The protein below binds the small molecule below.
Small molecule (SMILES): CC(=O)N[C@@H]1[C@@H](O)[C@H](O)[C@@H](CO)O[C@H]1O

Binding-site contacts:
Ligand atom O6 contacts residue ASN354 of chain 1.H at 4.2 Å.
Ligand atom N2 contacts residue ASN354 of chain 1.H at 3.1 Å (h-bond).
Ligand atom C8 contacts residue ASN354 of chain 1.H at 3.5 Å.
Ligand atom O5 contacts residue ASN354 of chain 1.H at 2.4 Å (h-bond).
Ligand atom C7 contacts residue ASN354 of chain 1.H at 3.0 Å.
Ligand atom C1 contacts residue ASN354 of chain 1.H at 1.4 Å.
Ligand atom O7 contacts residue ASN354 of chain 1.H at 3.3 Å (h-bond).
Ligand atom C7 contacts residue ASN350 of chain 1.H at 4.1 Å.
Ligand atom C5 contacts residue ASN354 of chain 1.H at 3.6 Å.
Ligand atom C3 contacts residue ASN354 of chain 1.H at 3.9 Å.
Ligand atom C6 contacts residue ASN354 of chain 1.H at 4.1 Å.
Ligand atom C8 contacts residue SER347 of chain 1.H at 3.8 Å.
Ligand atom C4 contacts residue ASN354 of chain 1.H at 4.3 Å.
Ligand atom C8 contacts residue GLU351 of chain 1.H at 3.2 Å.
Ligand atom C7 contacts residue GLU351 of chain 1.H at 4.4 Å.
Ligand atom C8 contacts residue ASN350 of chain 1.H at 3.4 Å.
Ligand atom C2 contacts residue ASN354 of chain 1.H at 2.7 Å.
Ligand atom O7 contacts residue ASN350 of chain 1.H at 3.5 Å.

Sequence of chain 1.H:
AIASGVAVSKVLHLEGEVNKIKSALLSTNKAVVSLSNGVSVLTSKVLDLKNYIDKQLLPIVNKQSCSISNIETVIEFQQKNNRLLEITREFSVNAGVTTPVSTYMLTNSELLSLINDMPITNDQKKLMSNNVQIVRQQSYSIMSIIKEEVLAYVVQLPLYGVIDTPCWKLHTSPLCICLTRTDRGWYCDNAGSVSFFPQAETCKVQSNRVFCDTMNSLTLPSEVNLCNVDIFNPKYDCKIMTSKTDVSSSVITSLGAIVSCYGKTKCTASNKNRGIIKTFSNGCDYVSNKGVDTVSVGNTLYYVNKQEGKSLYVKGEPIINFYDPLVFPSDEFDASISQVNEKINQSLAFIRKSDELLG